This protein binds this small molecule.
Small molecule (SMILES): N[C@@H](CCC(=O)O)C(=O)O

Sequence of chain 1.A:
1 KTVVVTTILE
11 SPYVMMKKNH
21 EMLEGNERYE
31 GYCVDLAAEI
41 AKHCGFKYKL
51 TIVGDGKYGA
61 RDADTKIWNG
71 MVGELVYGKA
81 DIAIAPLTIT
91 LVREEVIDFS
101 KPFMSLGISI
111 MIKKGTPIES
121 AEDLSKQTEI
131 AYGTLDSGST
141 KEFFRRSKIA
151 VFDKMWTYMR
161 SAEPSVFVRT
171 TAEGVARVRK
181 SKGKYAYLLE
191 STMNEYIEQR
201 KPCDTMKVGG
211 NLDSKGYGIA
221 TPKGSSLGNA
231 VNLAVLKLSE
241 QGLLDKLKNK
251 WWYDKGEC

Binding-site contacts:
Ligand atom OE2 contacts residue SER139 of chain 1.A at 3.4 Å (h-bond).
Ligand atom OE1 contacts residue GLU190 of chain 1.A at 3.6 Å.
Ligand atom C contacts residue SER139 of chain 1.A at 3.3 Å.
Ligand atom CG contacts residue GLU190 of chain 1.A at 3.7 Å.
Ligand atom O contacts residue ARG93 of chain 1.A at 2.8 Å (salt-bridge).
Ligand atom CG contacts residue LEU135 of chain 1.A at 3.8 Å (hydrophobic).
Ligand atom C contacts residue ARG93 of chain 1.A at 3.5 Å.
Ligand atom N contacts residue TYR58 of chain 1.A at 4.1 Å.
Ligand atom N contacts residue TYR217 of chain 1.A at 3.8 Å.
Ligand atom OXT contacts residue ARG93 of chain 1.A at 2.7 Å (salt-bridge).
Ligand atom OXT contacts residue SER139 of chain 1.A at 3.9 Å.
Ligand atom CA contacts residue PRO86 of chain 1.A at 4.2 Å (hydrophobic).
Ligand atom CB contacts residue TYR58 of chain 1.A at 3.7 Å (hydrophobic).
Ligand atom CB contacts residue LEU135 of chain 1.A at 4.0 Å (hydrophobic).
Ligand atom OE1 contacts residue LEU189 of chain 1.A at 4.2 Å.
Ligand atom N contacts residue THR88 of chain 1.A at 2.8 Å (h-bond).
Ligand atom N contacts residue GLU190 of chain 1.A at 2.8 Å (salt-bridge).
Ligand atom C contacts residue TYR58 of chain 1.A at 3.7 Å (hydrophobic).
Ligand atom O contacts residue GLY138 of chain 1.A at 3.3 Å.
Ligand atom CA contacts residue THR88 of chain 1.A at 3.4 Å.
Ligand atom N contacts residue SER139 of chain 1.A at 4.0 Å.
Ligand atom OE2 contacts residue LEU135 of chain 1.A at 4.2 Å.
Ligand atom OXT contacts residue PRO86 of chain 1.A at 3.9 Å.
Ligand atom CA contacts residue SER139 of chain 1.A at 3.2 Å.
Ligand atom N contacts residue PRO86 of chain 1.A at 3.1 Å (h-bond).
Ligand atom OE2 contacts residue THR140 of chain 1.A at 3.1 Å (h-bond).
Ligand atom OE2 contacts residue GLY138 of chain 1.A at 3.7 Å.
Ligand atom O contacts residue SER139 of chain 1.A at 2.9 Å (h-bond).
Ligand atom OE1 contacts residue THR140 of chain 1.A at 2.5 Å (h-bond).
Ligand atom CD contacts residue GLU190 of chain 1.A at 3.9 Å.
Ligand atom OXT contacts residue LEU87 of chain 1.A at 3.7 Å.
Ligand atom CD contacts residue THR140 of chain 1.A at 3.1 Å.
Ligand atom CD contacts residue LEU135 of chain 1.A at 4.1 Å (hydrophobic).
Ligand atom CB contacts residue GLU190 of chain 1.A at 4.2 Å.
Ligand atom CA contacts residue GLU190 of chain 1.A at 3.2 Å.
Ligand atom O contacts residue TYR58 of chain 1.A at 3.5 Å.
Ligand atom OXT contacts residue TYR58 of chain 1.A at 3.5 Å.
Ligand atom C contacts residue THR88 of chain 1.A at 3.6 Å.
Ligand atom OXT contacts residue THR88 of chain 1.A at 3.0 Å (h-bond).
Ligand atom CA contacts residue TYR58 of chain 1.A at 4.1 Å (hydrophobic).